Sequence of chain 3.A:
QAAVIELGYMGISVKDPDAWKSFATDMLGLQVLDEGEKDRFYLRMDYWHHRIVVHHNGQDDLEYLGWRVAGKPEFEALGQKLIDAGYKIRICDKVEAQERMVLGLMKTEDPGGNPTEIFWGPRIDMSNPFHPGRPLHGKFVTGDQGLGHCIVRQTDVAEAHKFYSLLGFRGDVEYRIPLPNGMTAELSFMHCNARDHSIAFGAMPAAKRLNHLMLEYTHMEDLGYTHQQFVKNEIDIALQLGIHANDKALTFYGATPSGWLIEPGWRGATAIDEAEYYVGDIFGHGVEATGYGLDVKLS

Binding-site contacts:
Ligand atom C3 contacts residue LEU244 of chain 3.A at 3.8 Å (hydrophobic).
Ligand atom C1 contacts residue LEU244 of chain 3.A at 4.2 Å (hydrophobic).
Ligand atom O3 contacts residue GLY245 of chain 3.A at 3.5 Å.
Ligand atom C2 contacts residue LEU253 of chain 3.A at 3.5 Å (hydrophobic).
Ligand atom C2 contacts residue PHE286 of chain 3.A at 3.7 Å (hydrophobic).
Ligand atom O3 contacts residue PHE286 of chain 3.A at 3.4 Å.
Ligand atom O3 contacts residue LEU244 of chain 3.A at 3.1 Å (h-bond).
Ligand atom C contacts residue MET223 of chain 5.A at 3.4 Å (hydrophobic).
Ligand atom C6 contacts residue LEU244 of chain 3.A at 4.3 Å (hydrophobic).
Ligand atom C3 contacts residue GLY227 of chain 5.A at 3.9 Å.
Ligand atom C4 contacts residue HIS230 of chain 5.A at 3.5 Å.
Ligand atom C contacts residue GLY227 of chain 5.A at 4.2 Å.
Ligand atom C5 contacts residue LEU244 of chain 5.A at 3.8 Å (hydrophobic).
Ligand atom C4 contacts residue LEU244 of chain 3.A at 3.9 Å (hydrophobic).
Ligand atom C5 contacts residue HIS230 of chain 5.A at 3.5 Å.
Ligand atom O4 contacts residue HIS230 of chain 5.A at 2.8 Å (h-bond).
Ligand atom C6 contacts residue GLY227 of chain 5.A at 3.6 Å.
Ligand atom C4 contacts residue GLY227 of chain 5.A at 3.9 Å.
Ligand atom C5 contacts residue LEU244 of chain 3.A at 4.1 Å (hydrophobic).
Ligand atom O4 contacts residue GLY227 of chain 5.A at 4.2 Å.
Ligand atom C2 contacts residue LEU244 of chain 3.A at 4.0 Å (hydrophobic).
Ligand atom C1 contacts residue GLY227 of chain 5.A at 3.6 Å.
Ligand atom O3 contacts residue GLY287 of chain 3.A at 4.5 Å.
Ligand atom C contacts residue LEU253 of chain 5.A at 3.8 Å (hydrophobic).
Ligand atom C4 contacts residue GLN231 of chain 5.A at 4.2 Å.
Ligand atom C5 contacts residue GLY227 of chain 5.A at 3.8 Å.
Ligand atom O4 contacts residue GLN231 of chain 5.A at 3.0 Å (h-bond).
Ligand atom C3 contacts residue LEU253 of chain 3.A at 4.4 Å (hydrophobic).
Ligand atom C contacts residue LEU253 of chain 3.A at 4.1 Å (hydrophobic).
Ligand atom O3 contacts residue GLN231 of chain 5.A at 4.1 Å.
Ligand atom C2 contacts residue GLY227 of chain 5.A at 3.7 Å.
Ligand atom C3 contacts residue PHE286 of chain 3.A at 3.7 Å (hydrophobic).
Ligand atom C1 contacts residue LEU253 of chain 3.A at 4.1 Å (hydrophobic).
Ligand atom O4 contacts residue LEU244 of chain 3.A at 4.4 Å.
Ligand atom C6 contacts residue LEU244 of chain 5.A at 3.8 Å (hydrophobic).

Sequence of chain 5.A:
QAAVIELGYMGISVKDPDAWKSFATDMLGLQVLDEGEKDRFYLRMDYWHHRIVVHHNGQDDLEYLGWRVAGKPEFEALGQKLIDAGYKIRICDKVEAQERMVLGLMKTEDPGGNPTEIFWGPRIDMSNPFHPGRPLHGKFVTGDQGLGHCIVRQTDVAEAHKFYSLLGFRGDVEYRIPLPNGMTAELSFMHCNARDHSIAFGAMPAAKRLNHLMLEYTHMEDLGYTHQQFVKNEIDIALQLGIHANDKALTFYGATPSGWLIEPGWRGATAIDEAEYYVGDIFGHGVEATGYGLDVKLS

A small-molecule ligand and the protein it binds are described below.
Small molecule (SMILES): Cc1ccc(O)c(O)c1